Sequence of chain 1.B:
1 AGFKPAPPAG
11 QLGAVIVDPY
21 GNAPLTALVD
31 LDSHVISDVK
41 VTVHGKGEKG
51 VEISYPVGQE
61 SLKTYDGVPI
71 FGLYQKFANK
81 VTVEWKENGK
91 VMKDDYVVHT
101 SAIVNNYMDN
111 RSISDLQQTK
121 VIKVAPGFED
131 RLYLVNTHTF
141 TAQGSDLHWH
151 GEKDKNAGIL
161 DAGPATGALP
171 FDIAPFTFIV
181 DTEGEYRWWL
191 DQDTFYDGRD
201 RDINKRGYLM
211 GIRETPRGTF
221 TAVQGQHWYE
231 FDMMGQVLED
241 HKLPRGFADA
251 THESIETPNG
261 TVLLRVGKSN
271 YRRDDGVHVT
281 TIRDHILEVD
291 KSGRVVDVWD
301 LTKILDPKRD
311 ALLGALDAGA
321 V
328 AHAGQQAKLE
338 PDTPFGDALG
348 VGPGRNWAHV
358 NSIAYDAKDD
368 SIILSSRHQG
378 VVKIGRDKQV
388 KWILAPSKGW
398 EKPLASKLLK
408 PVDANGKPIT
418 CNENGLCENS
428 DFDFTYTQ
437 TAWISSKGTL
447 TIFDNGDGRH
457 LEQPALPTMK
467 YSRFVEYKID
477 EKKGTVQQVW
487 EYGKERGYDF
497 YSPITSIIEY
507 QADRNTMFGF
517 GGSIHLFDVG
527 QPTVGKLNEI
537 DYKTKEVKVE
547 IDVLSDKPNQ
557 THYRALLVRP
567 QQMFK

A protein and the small-molecule ligand that binds it are described below.
Small molecule (SMILES): O=[N+]([O-])c1ccc(O)cc1

Binding-site contacts:
Ligand atom N1 contacts residue ILE500 of chain 1.B at 4.1 Å.
Ligand atom C6 contacts residue HS8436 of chain 1.B at 4.3 Å.
Ligand atom C3 contacts residue HIS356 of chain 1.B at 3.7 Å.
Ligand atom C3 contacts residue VAL321 of chain 1.B at 3.0 Å (hydrophobic).
Ligand atom C6 contacts residue TYR208 of chain 1.B at 4.1 Å (hydrophobic).
Ligand atom C2 contacts residue VAL321 of chain 1.B at 3.1 Å (hydrophobic).
Ligand atom C2 contacts residue PHE171 of chain 1.B at 4.4 Å (hydrophobic).
Ligand atom C1 contacts residue PHE171 of chain 1.B at 4.0 Å (hydrophobic).
Ligand atom C4 contacts residue HIS252 of chain 1.B at 3.3 Å.
Ligand atom N1 contacts residue TYR208 of chain 1.B at 4.4 Å.
Ligand atom O3 contacts residue TYR208 of chain 1.B at 3.3 Å (h-bond).
Ligand atom C5 contacts residue THR501 of chain 1.B at 3.8 Å.
Ligand atom OH contacts residue HIS252 of chain 1.B at 2.6 Å (h-bond).
Ligand atom C4 contacts residue HIS356 of chain 1.B at 3.6 Å.
Ligand atom C6 contacts residue THR501 of chain 1.B at 3.9 Å.
Ligand atom O2 contacts residue ILE500 of chain 1.B at 4.1 Å.
Ligand atom C1 contacts residue ILE500 of chain 1.B at 4.1 Å (hydrophobic).
Ligand atom N1 contacts residue PHE171 of chain 1.B at 4.3 Å.
Ligand atom O3 contacts residue PHE171 of chain 1.B at 4.4 Å.
Ligand atom OH contacts residue HS8436 of chain 1.B at 2.5 Å (h-bond).
Ligand atom OH contacts residue HIS356 of chain 1.B at 2.6 Å (h-bond).
Ligand atom C5 contacts residue HIS252 of chain 1.B at 3.4 Å.
Ligand atom C6 contacts residue PHE171 of chain 1.B at 3.8 Å (hydrophobic).
Ligand atom C5 contacts residue MET210 of chain 1.B at 4.1 Å (hydrophobic).
Ligand atom C2 contacts residue HS8436 of chain 1.B at 4.5 Å.
Ligand atom C2 contacts residue ILE500 of chain 1.B at 4.3 Å (hydrophobic).
Ligand atom C4 contacts residue PHE171 of chain 1.B at 4.3 Å (hydrophobic).
Ligand atom C5 contacts residue HS8436 of chain 1.B at 3.0 Å.
Ligand atom C3 contacts residue HS8436 of chain 1.B at 3.5 Å.
Ligand atom C3 contacts residue HIS252 of chain 1.B at 4.5 Å.
Ligand atom C1 contacts residue VAL321 of chain 1.B at 4.4 Å (hydrophobic).
Ligand atom C5 contacts residue PHE171 of chain 1.B at 3.9 Å (hydrophobic).
Ligand atom C4 contacts residue VAL321 of chain 1.B at 4.3 Å (hydrophobic).
Ligand atom C4 contacts residue HS8436 of chain 1.B at 3.0 Å.
Ligand atom N1 contacts residue THR557 of chain 1.B at 4.1 Å.
Ligand atom O3 contacts residue THR557 of chain 1.B at 3.5 Å.